A protein and the small-molecule ligand that binds it are described below.
Small molecule (SMILES): O=C(O)C(=O)Cc1ccccc1

Binding-site contacts:
Ligand atom C4' contacts residue MET260 of chain 1.B at 3.9 Å (hydrophobic).
Ligand atom O2 contacts residue FE1 of chain 1.K at 2.0 Å.
Ligand atom O3 contacts residue HIS315 of chain 1.B at 2.8 Å.
Ligand atom O3 contacts residue HIS263 of chain 1.B at 3.0 Å.
Ligand atom C2 contacts residue HIS315 of chain 1.B at 3.4 Å.
Ligand atom C3 contacts residue TRP119 of chain 1.B at 3.7 Å (hydrophobic).
Ligand atom O1 contacts residue FE1 of chain 1.K at 3.9 Å.
Ligand atom C1 contacts residue TRP119 of chain 1.B at 4.2 Å (hydrophobic).
Ligand atom C3 contacts residue FE1 of chain 1.K at 4.1 Å.
Ligand atom C3 contacts residue PHE311 of chain 1.B at 4.2 Å (hydrophobic).
Ligand atom O2 contacts residue ARG147 of chain 1.B at 3.4 Å (salt-bridge).
Ligand atom C1 contacts residue ARG147 of chain 1.B at 3.5 Å.
Ligand atom O1 contacts residue TRP119 of chain 1.B at 3.1 Å (h-bond).
Ligand atom C3' contacts residue ILE159 of chain 1.B at 3.9 Å (hydrophobic).
Ligand atom C1 contacts residue HIS315 of chain 1.B at 3.5 Å.
Ligand atom C3' contacts residue PHE307 of chain 1.B at 3.6 Å (hydrophobic).
Ligand atom C6' contacts residue MET260 of chain 1.B at 3.8 Å (hydrophobic).
Ligand atom O3 contacts residue PHE311 of chain 1.B at 3.3 Å.
Ligand atom C1' contacts residue PHE311 of chain 1.B at 3.8 Å (hydrophobic).
Ligand atom C6' contacts residue HIS263 of chain 1.B at 4.2 Å.
Ligand atom C6' contacts residue PHE311 of chain 1.B at 3.6 Å (hydrophobic).
Ligand atom C4' contacts residue PHE164 of chain 1.B at 4.2 Å (hydrophobic).
Ligand atom O3 contacts residue FE1 of chain 1.K at 2.0 Å.
Ligand atom O2 contacts residue HIS315 of chain 1.B at 3.0 Å (h-bond).
Ligand atom C5' contacts residue ASP292 of chain 1.B at 3.6 Å.
Ligand atom C5' contacts residue MET260 of chain 1.B at 3.7 Å (hydrophobic).
Ligand atom C3 contacts residue CYS156 of chain 1.B at 4.3 Å (hydrophobic).
Ligand atom C1 contacts residue FE1 of chain 1.K at 2.7 Å.
Ligand atom C4' contacts residue ALA293 of chain 1.B at 4.1 Å (hydrophobic).
Ligand atom C4' contacts residue LEU348 of chain 1.B at 4.2 Å (hydrophobic).
Ligand atom C6' contacts residue ASP292 of chain 1.B at 4.1 Å.
Ligand atom C2' contacts residue CYS156 of chain 1.B at 4.4 Å (hydrophobic).
Ligand atom C2' contacts residue PHE307 of chain 1.B at 3.7 Å (hydrophobic).
Ligand atom C2 contacts residue HIS263 of chain 1.B at 4.1 Å.
Ligand atom C2 contacts residue FE1 of chain 1.K at 2.6 Å.
Ligand atom C2 contacts residue PHE311 of chain 1.B at 3.9 Å (hydrophobic).
Ligand atom O2 contacts residue HIS263 of chain 1.B at 4.2 Å.
Ligand atom O1 contacts residue ARG147 of chain 1.B at 2.6 Å (salt-bridge).
Ligand atom C5' contacts residue PHE311 of chain 1.B at 4.1 Å (hydrophobic).
Ligand atom C5' contacts residue ALA293 of chain 1.B at 4.0 Å (hydrophobic).

Sequence of chain 1.B:
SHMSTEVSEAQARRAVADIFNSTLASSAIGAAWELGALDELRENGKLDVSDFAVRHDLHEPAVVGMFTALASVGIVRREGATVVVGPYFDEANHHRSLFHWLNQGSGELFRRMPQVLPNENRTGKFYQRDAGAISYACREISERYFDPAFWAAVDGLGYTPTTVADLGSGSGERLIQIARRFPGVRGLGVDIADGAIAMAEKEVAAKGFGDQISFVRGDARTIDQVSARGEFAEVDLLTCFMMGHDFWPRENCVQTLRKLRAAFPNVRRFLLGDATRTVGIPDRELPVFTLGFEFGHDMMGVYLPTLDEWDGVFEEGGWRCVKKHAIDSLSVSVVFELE